Binding-site contacts:
Ligand atom S1 contacts residue ARG224 of chain 45.A at 4.0 Å.
Ligand atom C1 contacts residue ARG224 of chain 45.A at 4.1 Å.
Ligand atom O3S contacts residue ARG224 of chain 45.A at 3.8 Å.
Ligand atom O2S contacts residue GLY222 of chain 45.A at 3.4 Å (h-bond).
Ligand atom O1S contacts residue TRP374 of chain 45.A at 4.0 Å.
Ligand atom C3 contacts residue TRP374 of chain 45.A at 4.0 Å (hydrophobic).
Ligand atom S1 contacts residue LYS215 of chain 45.A at 4.1 Å.
Ligand atom S1 contacts residue GLY222 of chain 45.A at 3.8 Å.
Ligand atom C1 contacts residue TRP374 of chain 45.A at 3.3 Å (hydrophobic).
Ligand atom S1 contacts residue TRP374 of chain 45.A at 4.4 Å.
Ligand atom C2 contacts residue TRP374 of chain 45.A at 4.0 Å (hydrophobic).
Ligand atom C3 contacts residue ASP229 of chain 45.A at 4.4 Å.
Ligand atom O1S contacts residue LYS215 of chain 45.A at 3.9 Å.
Ligand atom O2S contacts residue LYS215 of chain 45.A at 3.1 Å (salt-bridge).
Ligand atom O1S contacts residue PHE223 of chain 45.A at 3.2 Å.
Ligand atom O1S contacts residue ARG224 of chain 45.A at 2.9 Å (salt-bridge).
Ligand atom O1S contacts residue GLY222 of chain 45.A at 3.0 Å (h-bond).
Ligand atom N1 contacts residue TRP374 of chain 45.A at 3.5 Å.
Ligand atom C2 contacts residue ARG224 of chain 45.A at 4.0 Å.

Sequence of chain 45.A:
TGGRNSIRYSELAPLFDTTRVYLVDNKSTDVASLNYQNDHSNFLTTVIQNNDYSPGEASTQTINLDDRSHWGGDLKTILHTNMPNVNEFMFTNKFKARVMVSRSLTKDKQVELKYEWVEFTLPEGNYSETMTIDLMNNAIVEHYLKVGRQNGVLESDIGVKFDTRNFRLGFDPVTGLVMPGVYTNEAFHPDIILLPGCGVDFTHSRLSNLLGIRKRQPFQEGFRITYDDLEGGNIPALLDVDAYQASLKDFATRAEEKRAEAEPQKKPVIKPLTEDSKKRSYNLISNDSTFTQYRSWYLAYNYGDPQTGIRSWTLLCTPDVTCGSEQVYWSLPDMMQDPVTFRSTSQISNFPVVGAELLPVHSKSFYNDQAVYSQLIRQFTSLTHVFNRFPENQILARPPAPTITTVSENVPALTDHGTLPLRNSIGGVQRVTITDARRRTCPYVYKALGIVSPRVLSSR

A protein and the small-molecule ligand that binds it are described below.
Small molecule (SMILES): CCCCCCCCCCCC[N+](C)(C)CCCS(=O)(=O)O